Sequence of chain 1.A:
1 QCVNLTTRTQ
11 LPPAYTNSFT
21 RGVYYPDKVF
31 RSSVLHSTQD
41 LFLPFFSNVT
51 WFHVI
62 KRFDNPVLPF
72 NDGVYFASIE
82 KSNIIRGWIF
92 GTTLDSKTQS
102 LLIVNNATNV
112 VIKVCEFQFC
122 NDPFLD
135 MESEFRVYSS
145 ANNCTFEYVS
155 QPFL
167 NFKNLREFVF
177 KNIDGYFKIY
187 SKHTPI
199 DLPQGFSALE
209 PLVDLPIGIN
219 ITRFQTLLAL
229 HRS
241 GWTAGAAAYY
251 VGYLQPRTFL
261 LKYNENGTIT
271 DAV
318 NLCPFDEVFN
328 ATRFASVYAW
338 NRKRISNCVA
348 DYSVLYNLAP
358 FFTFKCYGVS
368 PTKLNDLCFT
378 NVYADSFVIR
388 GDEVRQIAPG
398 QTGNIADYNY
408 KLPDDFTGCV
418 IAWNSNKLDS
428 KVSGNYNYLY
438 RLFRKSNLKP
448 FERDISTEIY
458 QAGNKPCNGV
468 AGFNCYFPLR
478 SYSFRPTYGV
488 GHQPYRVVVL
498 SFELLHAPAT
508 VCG

The protein below binds the small molecule below.
Small molecule (SMILES): CC(=O)N[C@@H]1[C@@H](O)[C@H](O)[C@@H](CO)O[C@H]1O

Binding-site contacts:
Ligand atom C5 contacts residue ASN110 of chain 1.A at 4.3 Å.
Ligand atom O6 contacts residue ASN110 of chain 1.A at 3.2 Å.
Ligand atom O5 contacts residue ASN110 of chain 1.A at 4.3 Å.
Ligand atom C1 contacts residue ASN107 of chain 1.A at 1.4 Å.
Ligand atom C6 contacts residue THR109 of chain 1.A at 4.4 Å.
Ligand atom O5 contacts residue ASN107 of chain 1.A at 2.4 Å (h-bond).
Ligand atom O5 contacts residue THR109 of chain 1.A at 3.5 Å (h-bond).
Ligand atom C4 contacts residue ASN107 of chain 1.A at 4.3 Å.
Ligand atom C2 contacts residue THR109 of chain 1.A at 4.5 Å.
Ligand atom C6 contacts residue VAL112 of chain 1.A at 3.7 Å (hydrophobic).
Ligand atom C8 contacts residue PHE139 of chain 1.A at 3.8 Å (hydrophobic).
Ligand atom O6 contacts residue VAL111 of chain 1.A at 3.2 Å (h-bond).
Ligand atom O7 contacts residue PHE139 of chain 1.A at 3.4 Å.
Ligand atom C5 contacts residue THR109 of chain 1.A at 3.6 Å.
Ligand atom O6 contacts residue ASN107 of chain 1.A at 3.8 Å.
Ligand atom C6 contacts residue ASN110 of chain 1.A at 3.8 Å.
Ligand atom C6 contacts residue VAL111 of chain 1.A at 4.3 Å (hydrophobic).
Ligand atom C8 contacts residue ASN107 of chain 1.A at 4.4 Å.
Ligand atom O7 contacts residue ASN107 of chain 1.A at 3.4 Å (h-bond).
Ligand atom C1 contacts residue THR109 of chain 1.A at 3.3 Å.
Ligand atom O6 contacts residue VAL112 of chain 1.A at 3.2 Å (h-bond).
Ligand atom C7 contacts residue PHE139 of chain 1.A at 4.0 Å (hydrophobic).
Ligand atom C3 contacts residue ASN107 of chain 1.A at 3.8 Å.
Ligand atom N2 contacts residue ASN107 of chain 1.A at 2.9 Å (h-bond).
Ligand atom C7 contacts residue ASN107 of chain 1.A at 3.3 Å.
Ligand atom C2 contacts residue ASN107 of chain 1.A at 2.5 Å.
Ligand atom C5 contacts residue ASN107 of chain 1.A at 3.7 Å.